Binding-site contacts:
Ligand atom C23 contacts residue PHE104 of chain 3.A at 3.7 Å (hydrophobic).
Ligand atom C04 contacts residue TRP56 of chain 3.A at 3.6 Å (hydrophobic).
Ligand atom N08 contacts residue PHE422 of chain 3.A at 3.8 Å.
Ligand atom C19 contacts residue TRP56 of chain 3.A at 3.5 Å (hydrophobic).
Ligand atom C07 contacts residue GLU421 of chain 3.A at 3.9 Å.
Ligand atom C22 contacts residue PHE104 of chain 3.A at 3.8 Å (hydrophobic).
Ligand atom C16 contacts residue ASP46 of chain 3.A at 3.1 Å.
Ligand atom O17 contacts residue GLU421 of chain 3.A at 3.6 Å.
Ligand atom C28 contacts residue PHE104 of chain 3.A at 4.0 Å (hydrophobic).
Ligand atom S29 contacts residue TRP56 of chain 3.A at 3.9 Å.
Ligand atom C22 contacts residue TRP56 of chain 3.A at 3.6 Å (hydrophobic).
Ligand atom C14 contacts residue PHE104 of chain 3.A at 3.8 Å (hydrophobic).
Ligand atom C06 contacts residue TRP56 of chain 3.A at 3.8 Å (hydrophobic).
Ligand atom N01 contacts residue TRP56 of chain 3.A at 3.8 Å.
Ligand atom N01 contacts residue SER103 of chain 3.A at 2.8 Å (h-bond).
Ligand atom C02 contacts residue SER103 of chain 3.A at 3.9 Å.
Ligand atom N01 contacts residue PHE422 of chain 3.A at 2.7 Å (h-bond).
Ligand atom C26 contacts residue ARG57 of chain 3.A at 3.6 Å.
Ligand atom C06 contacts residue GLU421 of chain 3.A at 3.6 Å.
Ligand atom S29 contacts residue ALA53 of chain 3.A at 3.6 Å.
Ligand atom C26 contacts residue PHE37 of chain 3.A at 3.9 Å (hydrophobic).
Ligand atom N01 contacts residue MET85 of chain 3.A at 3.7 Å.
Ligand atom C26 contacts residue ALA53 of chain 3.A at 3.9 Å (hydrophobic).
Ligand atom C02 contacts residue TRP56 of chain 3.A at 3.7 Å (hydrophobic).
Ligand atom C24 contacts residue PHE104 of chain 3.A at 4.0 Å (hydrophobic).
Ligand atom C23 contacts residue ALA53 of chain 3.A at 3.7 Å (hydrophobic).
Ligand atom C02 contacts residue PHE422 of chain 3.A at 3.7 Å (hydrophobic).
Ligand atom C20 contacts residue TRP56 of chain 3.A at 3.6 Å (hydrophobic).
Ligand atom C25 contacts residue ARG57 of chain 3.A at 3.7 Å.
Ligand atom N03 contacts residue TRP56 of chain 3.A at 3.7 Å.
Ligand atom C28 contacts residue SER103 of chain 3.A at 3.8 Å.
Ligand atom N03 contacts residue PHE422 of chain 3.A at 3.9 Å.
Ligand atom C09 contacts residue GLU421 of chain 3.A at 3.2 Å.
Ligand atom C12 contacts residue GOL1 of chain 3.D at 3.9 Å.
Ligand atom C26 contacts residue TRP33 of chain 3.A at 3.1 Å (hydrophobic).
Ligand atom C13 contacts residue PHE44 of chain 3.A at 3.7 Å (hydrophobic).
Ligand atom C10 contacts residue ASP46 of chain 3.A at 3.7 Å.
Ligand atom C21 contacts residue TRP56 of chain 3.A at 3.6 Å (hydrophobic).
Ligand atom C15 contacts residue ASP46 of chain 3.A at 3.8 Å.
Ligand atom N18 contacts residue TRP56 of chain 3.A at 3.5 Å (h-bond).

This protein binds this small molecule.
Small molecule (SMILES): CC[C@H]1CCc2c(sc3nc(SCC(=O)NCCN4CCCCC4)nc(N)c23)C1

Sequence of chain 3.A:
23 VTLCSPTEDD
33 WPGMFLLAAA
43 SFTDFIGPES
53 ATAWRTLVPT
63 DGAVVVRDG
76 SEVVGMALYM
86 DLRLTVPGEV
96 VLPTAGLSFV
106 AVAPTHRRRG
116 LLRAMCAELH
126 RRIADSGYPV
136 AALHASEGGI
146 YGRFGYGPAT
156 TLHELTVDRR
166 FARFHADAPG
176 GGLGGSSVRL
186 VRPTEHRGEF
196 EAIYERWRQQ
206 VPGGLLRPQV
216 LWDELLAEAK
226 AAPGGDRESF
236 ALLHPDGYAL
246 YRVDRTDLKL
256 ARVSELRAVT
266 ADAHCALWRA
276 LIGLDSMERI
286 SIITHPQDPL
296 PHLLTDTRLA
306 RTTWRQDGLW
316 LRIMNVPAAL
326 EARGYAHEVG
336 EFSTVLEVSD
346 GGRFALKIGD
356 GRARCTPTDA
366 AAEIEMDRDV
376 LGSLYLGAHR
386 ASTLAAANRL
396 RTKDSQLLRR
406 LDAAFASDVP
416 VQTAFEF